Sequence of chain 2.A:
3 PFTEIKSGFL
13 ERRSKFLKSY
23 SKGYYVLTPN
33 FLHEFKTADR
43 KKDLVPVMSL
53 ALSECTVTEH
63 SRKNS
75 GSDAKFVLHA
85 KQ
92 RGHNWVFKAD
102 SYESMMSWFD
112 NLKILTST

Binding-site contacts:
Ligand atom O2P contacts residue THR119 of chain 2.A at 3.3 Å (h-bond).
Ligand atom CB contacts residue GLU6 of chain 2.B at 3.2 Å.
Ligand atom O contacts residue PHE4 of chain 1.B at 2.2 Å (h-bond).
Ligand atom C contacts residue THR5 of chain 2.B at 3.7 Å.
Ligand atom O2P contacts residue SER55 of chain 2.A at 4.5 Å.
Ligand atom OXT contacts residue PHE4 of chain 1.B at 4.3 Å.
Ligand atom C contacts residue THR5 of chain 1.B at 4.4 Å.
Ligand atom N contacts residue PHE4 of chain 1.B at 3.1 Å (h-bond).
Ligand atom CB contacts residue ILE7 of chain 2.B at 4.4 Å (hydrophobic).
Ligand atom O contacts residue THR5 of chain 1.B at 3.3 Å (h-bond).
Ligand atom O contacts residue ASN32 of chain 2.A at 3.9 Å.
Ligand atom CA contacts residue PHE4 of chain 1.B at 3.4 Å (hydrophobic).
Ligand atom OXT contacts residue GLU6 of chain 2.B at 3.2 Å (salt-bridge).
Ligand atom OG contacts residue THR119 of chain 2.A at 4.1 Å.
Ligand atom C contacts residue GLU6 of chain 2.B at 4.1 Å.
Ligand atom P contacts residue THR119 of chain 2.A at 4.5 Å.
Ligand atom CA contacts residue GLU6 of chain 2.B at 3.9 Å.
Ligand atom OG contacts residue ILE7 of chain 2.B at 4.2 Å.
Ligand atom C contacts residue PHE4 of chain 1.B at 3.1 Å (hydrophobic).
Ligand atom OXT contacts residue THR5 of chain 2.B at 2.7 Å (h-bond).
Ligand atom O contacts residue PRO31 of chain 2.A at 3.9 Å.
Ligand atom O contacts residue THR5 of chain 2.B at 3.6 Å.
Ligand atom OG contacts residue GLU6 of chain 2.B at 3.2 Å (salt-bridge).
Ligand atom O1P contacts residue PHE4 of chain 1.B at 4.1 Å.

This small molecule binds to this protein.
Small molecule (SMILES): N[C@@H](COP(=O)(O)O)C(=O)O

Sequence of chain 1.B:
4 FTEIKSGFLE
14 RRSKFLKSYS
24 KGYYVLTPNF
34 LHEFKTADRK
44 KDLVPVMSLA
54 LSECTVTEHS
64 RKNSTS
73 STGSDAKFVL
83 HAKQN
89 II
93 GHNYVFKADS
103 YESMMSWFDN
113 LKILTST

Sequence of chain 2.B:
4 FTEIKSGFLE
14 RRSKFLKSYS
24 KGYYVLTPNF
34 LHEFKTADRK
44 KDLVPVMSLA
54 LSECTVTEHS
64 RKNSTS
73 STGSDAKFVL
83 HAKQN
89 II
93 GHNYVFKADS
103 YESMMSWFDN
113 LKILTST